Sequence of chain 1.C:
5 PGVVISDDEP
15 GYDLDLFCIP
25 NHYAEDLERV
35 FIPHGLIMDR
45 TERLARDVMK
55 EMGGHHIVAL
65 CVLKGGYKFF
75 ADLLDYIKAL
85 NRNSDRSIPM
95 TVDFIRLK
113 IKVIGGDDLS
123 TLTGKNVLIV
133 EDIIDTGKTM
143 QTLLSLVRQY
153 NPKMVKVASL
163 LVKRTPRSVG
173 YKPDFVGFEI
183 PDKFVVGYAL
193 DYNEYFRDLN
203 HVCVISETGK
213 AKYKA

Binding-site contacts:
Ligand atom C5 contacts residue LYS165 of chain 1.C at 3.7 Å.
Ligand atom C6 contacts residue LYS165 of chain 1.C at 3.7 Å.
Ligand atom CAK contacts residue ILE135 of chain 1.C at 3.5 Å (hydrophobic).
Ligand atom O6 contacts residue LYS165 of chain 1.C at 2.8 Å (salt-bridge).
Ligand atom CAJ contacts residue MG1 of chain 1.L at 3.4 Å.
Ligand atom OAF contacts residue LYS140 of chain 1.C at 3.6 Å.
Ligand atom C2 contacts residue VAL187 of chain 1.C at 3.3 Å (hydrophobic).
Ligand atom OAC contacts residue ASP137 of chain 1.C at 3.5 Å.
Ligand atom OAU contacts residue MG1 of chain 1.L at 3.6 Å.
Ligand atom OAE contacts residue THR138 of chain 1.C at 3.3 Å (h-bond).
Ligand atom N2 contacts residue ASP193 of chain 1.C at 2.8 Å (salt-bridge).
Ligand atom PBD contacts residue MG1 of chain 1.M at 3.5 Å.
Ligand atom O6 contacts residue LYS185 of chain 1.C at 3.3 Å (salt-bridge).
Ligand atom N3 contacts residue PHE186 of chain 1.C at 3.8 Å.
Ligand atom C6 contacts residue VAL187 of chain 1.C at 3.7 Å (hydrophobic).
Ligand atom C2 contacts residue PHE186 of chain 1.C at 3.5 Å (hydrophobic).
Ligand atom CAP contacts residue THR141 of chain 1.C at 3.6 Å.
Ligand atom N7 contacts residue LYS165 of chain 1.C at 3.2 Å (salt-bridge).
Ligand atom OAG contacts residue MG1 of chain 1.M at 3.5 Å.
Ligand atom CAN contacts residue PO41 of chain 1.N at 3.5 Å.
Ligand atom CAQ contacts residue PO41 of chain 1.N at 3.7 Å.
Ligand atom OAH contacts residue MG1 of chain 1.M at 2.5 Å.
Ligand atom OAF contacts residue THR138 of chain 1.C at 2.9 Å (h-bond).
Ligand atom PBC contacts residue THR141 of chain 1.C at 3.6 Å.
Ligand atom N2 contacts residue VAL187 of chain 1.C at 3.0 Å (h-bond).
Ligand atom BR8 contacts residue ASP137 of chain 1.C at 3.2 Å.
Ligand atom O6 contacts residue PHE186 of chain 1.C at 3.5 Å.
Ligand atom OAC contacts residue THR138 of chain 1.C at 2.4 Å (h-bond).
Ligand atom OAH contacts residue PO41 of chain 1.N at 2.8 Å (h-bond).
Ligand atom OAE contacts residue LYS140 of chain 1.C at 3.4 Å (salt-bridge).
Ligand atom PBC contacts residue GLY139 of chain 1.C at 3.6 Å.
Ligand atom CAK contacts residue THR141 of chain 1.C at 3.7 Å.
Ligand atom OAF contacts residue GLY139 of chain 1.C at 2.5 Å (h-bond).
Ligand atom O6 contacts residue VAL187 of chain 1.C at 3.1 Å (h-bond).
Ligand atom OAU contacts residue THR141 of chain 1.C at 3.3 Å (h-bond).
Ligand atom N1 contacts residue VAL187 of chain 1.C at 2.6 Å (h-bond).
Ligand atom PBC contacts residue THR138 of chain 1.C at 3.1 Å.
Ligand atom OAF contacts residue ASP137 of chain 1.C at 3.0 Å (salt-bridge).
Ligand atom N2 contacts residue LEU192 of chain 1.C at 3.6 Å.
Ligand atom OAE contacts residue THR141 of chain 1.C at 2.5 Å (h-bond).

This small molecule binds to this protein.
Small molecule (SMILES): Nc1nc2c(nc(Br)n2CCN(/C=C/P(=O)(O)O)CCO/C=C/P(=O)(O)O)c(=O)[nH]1